Sequence of chain 1.B:
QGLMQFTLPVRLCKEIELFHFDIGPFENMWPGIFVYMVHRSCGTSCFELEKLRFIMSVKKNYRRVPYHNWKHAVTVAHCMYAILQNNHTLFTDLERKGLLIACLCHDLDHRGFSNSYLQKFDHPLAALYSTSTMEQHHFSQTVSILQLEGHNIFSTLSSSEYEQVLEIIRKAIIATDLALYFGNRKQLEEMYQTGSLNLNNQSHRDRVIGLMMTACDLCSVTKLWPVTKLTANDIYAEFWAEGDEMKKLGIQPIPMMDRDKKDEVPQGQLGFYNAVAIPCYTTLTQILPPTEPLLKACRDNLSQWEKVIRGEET

This protein binds this small molecule.
Small molecule (SMILES): O=c1ccn(-c2cccc(OC(F)(F)F)c2)nc1-c1ccnn1-c1cccc2ccccc12

Binding-site contacts:
Ligand atom C31 contacts residue LEU229 of chain 1.B at 3.4 Å (hydrophobic).
Ligand atom F19 contacts residue PHE193 of chain 1.B at 3.8 Å.
Ligand atom C11 contacts residue ILE246 of chain 1.B at 3.7 Å (hydrophobic).
Ligand atom C12 contacts residue VAL232 of chain 1.B at 4.0 Å (hydrophobic).
Ligand atom N4 contacts residue PHE283 of chain 1.B at 3.2 Å.
Ligand atom C1 contacts residue GLN280 of chain 1.B at 3.6 Å.
Ligand atom C5 contacts residue PHE283 of chain 1.B at 3.5 Å (hydrophobic).
Ligand atom C27 contacts residue LEU229 of chain 1.B at 3.0 Å (hydrophobic).
Ligand atom C33 contacts residue THR187 of chain 1.B at 3.9 Å.
Ligand atom C2 contacts residue PHE250 of chain 1.B at 4.0 Å (hydrophobic).
Ligand atom C2 contacts residue MET267 of chain 1.B at 3.5 Å (hydrophobic).
Ligand atom C30 contacts residue ILE246 of chain 1.B at 3.8 Å (hydrophobic).
Ligand atom C23 contacts residue LEU189 of chain 1.B at 3.8 Å (hydrophobic).
Ligand atom C31 contacts residue ASP228 of chain 1.B at 3.7 Å.
Ligand atom C1 contacts residue PHE250 of chain 1.B at 4.0 Å (hydrophobic).
Ligand atom C28 contacts residue HIS79 of chain 1.B at 3.5 Å.
Ligand atom C30 contacts residue PHE250 of chain 1.B at 3.7 Å (hydrophobic).
Ligand atom C12 contacts residue PHE283 of chain 1.B at 3.6 Å (hydrophobic).
Ligand atom N10 contacts residue ILE246 of chain 1.B at 3.9 Å.
Ligand atom C6 contacts residue PHE283 of chain 1.B at 3.9 Å (hydrophobic).
Ligand atom C33 contacts residue ASP228 of chain 1.B at 3.7 Å.
Ligand atom C16 contacts residue MET267 of chain 1.B at 4.0 Å (hydrophobic).
Ligand atom C16 contacts residue PHE283 of chain 1.B at 3.8 Å (hydrophobic).
Ligand atom N10 contacts residue LEU229 of chain 1.B at 3.8 Å.
Ligand atom C15 contacts residue PHE283 of chain 1.B at 3.6 Å (hydrophobic).
Ligand atom C24 contacts residue LEU189 of chain 1.B at 4.0 Å (hydrophobic).
Ligand atom F21 contacts residue LEU189 of chain 1.B at 3.7 Å.
Ligand atom O7 contacts residue GLN280 of chain 1.B at 2.9 Å (h-bond).
Ligand atom N10 contacts residue TYR78 of chain 1.B at 3.6 Å.
Ligand atom N3 contacts residue PHE283 of chain 1.B at 3.2 Å.
Ligand atom F19 contacts residue VAL287 of chain 1.B at 3.6 Å.
Ligand atom F21 contacts residue PHE193 of chain 1.B at 3.8 Å.
Ligand atom C2 contacts residue PHE283 of chain 1.B at 3.4 Å (hydrophobic).
Ligand atom C1 contacts residue PHE283 of chain 1.B at 3.7 Å (hydrophobic).
Ligand atom C12 contacts residue ILE246 of chain 1.B at 3.8 Å (hydrophobic).
Ligand atom N3 contacts residue PHE250 of chain 1.B at 4.0 Å.
Ligand atom C6 contacts residue GLN280 of chain 1.B at 3.6 Å.
Ligand atom C32 contacts residue HIS79 of chain 1.B at 3.6 Å.
Ligand atom C8 contacts residue PHE283 of chain 1.B at 3.7 Å (hydrophobic).
Ligand atom C32 contacts residue PHE250 of chain 1.B at 3.6 Å (hydrophobic).